Sequence of chain 1.A:
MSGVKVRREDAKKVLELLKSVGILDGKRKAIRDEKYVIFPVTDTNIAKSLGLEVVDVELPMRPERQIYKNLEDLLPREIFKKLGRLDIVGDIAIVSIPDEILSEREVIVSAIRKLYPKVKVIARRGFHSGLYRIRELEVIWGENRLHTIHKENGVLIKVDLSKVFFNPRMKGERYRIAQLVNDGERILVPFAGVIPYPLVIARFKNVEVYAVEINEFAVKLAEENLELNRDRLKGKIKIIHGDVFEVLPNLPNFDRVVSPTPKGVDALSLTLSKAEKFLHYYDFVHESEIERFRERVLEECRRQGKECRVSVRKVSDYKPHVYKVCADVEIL

Binding-site contacts:
Ligand atom N6 contacts residue VAL244 of chain 1.A at 3.5 Å (h-bond).
Ligand atom N1 contacts residue GLY242 of chain 1.A at 3.6 Å.
Ligand atom C2 contacts residue ILE214 of chain 1.A at 3.4 Å (hydrophobic).
Ligand atom O4' contacts residue PHE191 of chain 1.A at 3.0 Å.
Ligand atom N6 contacts residue ASP243 of chain 1.A at 2.8 Å (salt-bridge).
Ligand atom N1 contacts residue VAL244 of chain 1.A at 3.0 Å (h-bond).
Ligand atom O3' contacts residue GLU213 of chain 1.A at 3.6 Å.
Ligand atom C2 contacts residue GLU213 of chain 1.A at 3.8 Å.
Ligand atom O3' contacts residue GLY193 of chain 1.A at 3.7 Å.
Ligand atom C6 contacts residue ASP243 of chain 1.A at 3.9 Å.
Ligand atom S5' contacts residue PHE165 of chain 1.A at 3.4 Å.
Ligand atom C8 contacts residue PHE191 of chain 1.A at 3.7 Å (hydrophobic).
Ligand atom N1 contacts residue ILE214 of chain 1.A at 3.3 Å.
Ligand atom C8 contacts residue LEU131 of chain 1.A at 3.9 Å (hydrophobic).
Ligand atom O2' contacts residue GLU213 of chain 1.A at 3.1 Å (salt-bridge).
Ligand atom C3' contacts residue TYR132 of chain 1.A at 3.9 Å (hydrophobic).
Ligand atom C4 contacts residue PHE191 of chain 1.A at 3.3 Å (hydrophobic).
Ligand atom C8 contacts residue ILE214 of chain 1.A at 3.7 Å (hydrophobic).
Ligand atom C8 contacts residue PRO262 of chain 1.A at 3.7 Å (hydrophobic).
Ligand atom CS contacts residue PHE165 of chain 1.A at 3.2 Å (hydrophobic).
Ligand atom C5 contacts residue ILE214 of chain 1.A at 3.3 Å (hydrophobic).
Ligand atom O2' contacts residue ILE214 of chain 1.A at 3.8 Å.
Ligand atom N7 contacts residue ILE214 of chain 1.A at 3.4 Å.
Ligand atom C4 contacts residue ILE214 of chain 1.A at 3.2 Å (hydrophobic).
Ligand atom C2 contacts residue VAL244 of chain 1.A at 3.4 Å (hydrophobic).
Ligand atom N3 contacts residue ILE214 of chain 1.A at 3.3 Å.
Ligand atom C2 contacts residue GLY242 of chain 1.A at 3.4 Å.
Ligand atom N9 contacts residue ILE214 of chain 1.A at 3.6 Å.
Ligand atom C6 contacts residue ILE214 of chain 1.A at 3.7 Å (hydrophobic).
Ligand atom N3 contacts residue PHE191 of chain 1.A at 3.8 Å.
Ligand atom N1 contacts residue ASP243 of chain 1.A at 3.7 Å.
Ligand atom C5 contacts residue PHE191 of chain 1.A at 3.3 Å (hydrophobic).
Ligand atom C6 contacts residue VAL244 of chain 1.A at 3.9 Å (hydrophobic).
Ligand atom N3 contacts residue GLU213 of chain 1.A at 3.9 Å.
Ligand atom N7 contacts residue PHE191 of chain 1.A at 3.6 Å.
Ligand atom C6 contacts residue PHE191 of chain 1.A at 3.6 Å (hydrophobic).
Ligand atom N6 contacts residue PHE245 of chain 1.A at 3.9 Å.
Ligand atom C4' contacts residue PHE191 of chain 1.A at 3.6 Å (hydrophobic).
Ligand atom O2' contacts residue ASN215 of chain 1.A at 3.6 Å.
Ligand atom N9 contacts residue PHE191 of chain 1.A at 3.6 Å.

The protein below binds the small molecule below.
Small molecule (SMILES): CSC[C@H]1O[C@@H](n2cnc3c(N)ncnc32)[C@H](O)[C@@H]1O